Sequence of chain 1.D:
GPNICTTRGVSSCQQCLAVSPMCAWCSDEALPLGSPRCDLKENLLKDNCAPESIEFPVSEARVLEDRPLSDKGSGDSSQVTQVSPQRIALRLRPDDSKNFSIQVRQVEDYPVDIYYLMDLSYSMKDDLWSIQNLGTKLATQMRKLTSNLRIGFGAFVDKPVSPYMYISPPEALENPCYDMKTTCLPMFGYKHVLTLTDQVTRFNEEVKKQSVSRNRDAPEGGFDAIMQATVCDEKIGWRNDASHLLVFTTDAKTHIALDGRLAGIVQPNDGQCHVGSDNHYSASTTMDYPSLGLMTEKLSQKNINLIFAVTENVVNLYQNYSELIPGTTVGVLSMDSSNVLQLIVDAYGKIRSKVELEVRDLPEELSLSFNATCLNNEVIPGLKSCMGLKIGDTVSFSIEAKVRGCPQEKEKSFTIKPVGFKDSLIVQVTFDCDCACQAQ

A protein and the small-molecule ligand that binds it are described below.
Small molecule (SMILES): CC(=O)N[C@@H]1[C@@H](O)[C@H](O)[C@@H](CO)O[C@H]1O

Binding-site contacts:
Ligand atom C4 contacts residue ASN99 of chain 1.D at 4.2 Å.
Ligand atom C7 contacts residue ASN99 of chain 1.D at 3.1 Å.
Ligand atom O5 contacts residue ASN99 of chain 1.D at 2.4 Å (h-bond).
Ligand atom O7 contacts residue ASN99 of chain 1.D at 3.6 Å (h-bond).
Ligand atom C8 contacts residue PHE100 of chain 1.D at 4.0 Å (hydrophobic).
Ligand atom C3 contacts residue ASN99 of chain 1.D at 3.8 Å.
Ligand atom N2 contacts residue ASN99 of chain 1.D at 2.9 Å (h-bond).
Ligand atom O5 contacts residue NAG1 of chain 1.Y at 4.0 Å.
Ligand atom C5 contacts residue ASN99 of chain 1.D at 3.6 Å.
Ligand atom C2 contacts residue ASN99 of chain 1.D at 2.5 Å.
Ligand atom C1 contacts residue ASN99 of chain 1.D at 1.4 Å.
Ligand atom C8 contacts residue ASN99 of chain 1.D at 3.5 Å.
Ligand atom O7 contacts residue SER101 of chain 1.D at 4.4 Å.
Ligand atom O6 contacts residue NAG1 of chain 1.Y at 4.1 Å.